Binding-site contacts:
Ligand atom C5B contacts residue TYR128 of chain 2.A at 4.0 Å (hydrophobic).
Ligand atom N2 contacts residue MET221 of chain 2.A at 3.4 Å (h-bond).
Ligand atom C2C contacts residue TYR197 of chain 2.A at 3.7 Å (hydrophobic).
Ligand atom C5B contacts residue MET224 of chain 2.A at 3.8 Å (hydrophobic).
Ligand atom C5A contacts residue ALA150 of chain 2.A at 4.0 Å (hydrophobic).
Ligand atom C5 contacts residue MET221 of chain 2.A at 3.6 Å (hydrophobic).
Ligand atom O1 contacts residue MET221 of chain 2.A at 2.5 Å (h-bond).
Ligand atom C1C contacts residue TYR128 of chain 2.A at 3.9 Å (hydrophobic).
Ligand atom O1A contacts residue PHE186 of chain 2.A at 3.0 Å.
Ligand atom C3C contacts residue TYR128 of chain 2.A at 3.4 Å (hydrophobic).
Ligand atom C3B contacts residue TYR152 of chain 2.A at 3.7 Å (hydrophobic).
Ligand atom C5A contacts residue PHE186 of chain 2.A at 3.5 Å (hydrophobic).
Ligand atom C2C contacts residue MET221 of chain 2.A at 4.0 Å (hydrophobic).
Ligand atom C1B contacts residue VAL188 of chain 2.A at 3.8 Å (hydrophobic).
Ligand atom C1C contacts residue MET221 of chain 2.A at 4.0 Å (hydrophobic).
Ligand atom C4B contacts residue TYR152 of chain 2.A at 3.8 Å (hydrophobic).
Ligand atom C1C contacts residue LEU106 of chain 2.A at 4.0 Å (hydrophobic).
Ligand atom N3A contacts residue TYR152 of chain 2.A at 3.5 Å.
Ligand atom C2B contacts residue VAL188 of chain 2.A at 3.5 Å (hydrophobic).
Ligand atom N3A contacts residue ALA24 of chain 2.C at 3.8 Å.
Ligand atom O1B contacts residue TYR128 of chain 2.A at 3.4 Å (h-bond).
Ligand atom C2A contacts residue PHE186 of chain 2.A at 3.3 Å (hydrophobic).
Ligand atom C2A contacts residue TYR152 of chain 2.A at 3.6 Å (hydrophobic).
Ligand atom C1B contacts residue ILE104 of chain 2.A at 4.0 Å (hydrophobic).
Ligand atom N3A contacts residue PRO174 of chain 2.A at 3.7 Å.
Ligand atom C4A contacts residue PRO174 of chain 2.A at 3.1 Å (hydrophobic).
Ligand atom C5A contacts residue VAL176 of chain 2.A at 3.6 Å (hydrophobic).
Ligand atom C4C contacts residue VAL188 of chain 2.A at 3.7 Å (hydrophobic).
Ligand atom C3B contacts residue VAL188 of chain 2.A at 3.8 Å (hydrophobic).
Ligand atom C4 contacts residue LEU106 of chain 2.A at 3.5 Å (hydrophobic).
Ligand atom O1B contacts residue ILE104 of chain 2.A at 3.9 Å.
Ligand atom C5C contacts residue VAL188 of chain 2.A at 4.1 Å (hydrophobic).
Ligand atom N3A contacts residue PHE186 of chain 2.A at 4.0 Å.
Ligand atom C4C contacts residue VAL191 of chain 2.A at 3.0 Å (hydrophobic).
Ligand atom C5C contacts residue VAL191 of chain 2.A at 3.8 Å (hydrophobic).
Ligand atom C6B contacts residue ILE104 of chain 2.A at 3.6 Å (hydrophobic).
Ligand atom C6B contacts residue TYR128 of chain 2.A at 3.3 Å (hydrophobic).
Ligand atom C4B contacts residue PHE186 of chain 2.A at 3.6 Å (hydrophobic).
Ligand atom C5B contacts residue PHE186 of chain 2.A at 3.9 Å (hydrophobic).
Ligand atom C1B contacts residue TYR128 of chain 2.A at 3.6 Å (hydrophobic).

Sequence of chain 2.A:
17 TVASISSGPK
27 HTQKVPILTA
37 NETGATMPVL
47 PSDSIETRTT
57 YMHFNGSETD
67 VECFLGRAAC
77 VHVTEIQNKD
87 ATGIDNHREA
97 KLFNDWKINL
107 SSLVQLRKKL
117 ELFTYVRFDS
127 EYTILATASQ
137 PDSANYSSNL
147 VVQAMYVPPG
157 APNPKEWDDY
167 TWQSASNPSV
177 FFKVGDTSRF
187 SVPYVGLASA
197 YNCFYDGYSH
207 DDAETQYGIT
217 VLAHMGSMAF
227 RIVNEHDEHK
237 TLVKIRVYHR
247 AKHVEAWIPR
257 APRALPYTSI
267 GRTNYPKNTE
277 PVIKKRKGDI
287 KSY

Sequence of chain 2.C:
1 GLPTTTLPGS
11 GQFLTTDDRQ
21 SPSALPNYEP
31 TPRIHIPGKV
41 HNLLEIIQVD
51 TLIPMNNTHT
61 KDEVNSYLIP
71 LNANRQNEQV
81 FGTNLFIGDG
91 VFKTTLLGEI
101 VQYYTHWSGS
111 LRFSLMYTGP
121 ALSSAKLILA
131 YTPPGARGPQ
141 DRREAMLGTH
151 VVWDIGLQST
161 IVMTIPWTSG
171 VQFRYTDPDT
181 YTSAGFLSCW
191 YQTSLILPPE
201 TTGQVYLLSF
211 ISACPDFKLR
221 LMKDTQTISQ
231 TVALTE

The protein below binds the small molecule below.
Small molecule (SMILES): Cc1cc(CCCCCOc2ccc(C3=NCCO3)cc2)on1